A protein and the small-molecule ligand that binds it are described below.
Small molecule (SMILES): Cc1cnccc1N1CCC(C(=O)NC2(C#N)CC2)CC1

Sequence of chain 2.A:
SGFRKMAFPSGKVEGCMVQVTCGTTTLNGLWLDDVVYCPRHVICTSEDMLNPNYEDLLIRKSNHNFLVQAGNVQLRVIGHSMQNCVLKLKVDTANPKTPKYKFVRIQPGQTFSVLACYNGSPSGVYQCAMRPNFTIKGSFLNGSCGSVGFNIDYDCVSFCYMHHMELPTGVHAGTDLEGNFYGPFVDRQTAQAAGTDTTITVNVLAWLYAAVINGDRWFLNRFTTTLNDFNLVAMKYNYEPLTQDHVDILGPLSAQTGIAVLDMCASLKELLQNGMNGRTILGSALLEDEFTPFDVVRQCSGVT

Binding-site contacts:
Ligand atom C10 contacts residue ASN142 of chain 1.A at 3.2 Å.
Ligand atom N contacts residue SER144 of chain 1.A at 3.9 Å.
Ligand atom C4 contacts residue GLU166 of chain 1.A at 4.2 Å.
Ligand atom N contacts residue PHE140 of chain 1.A at 3.5 Å.
Ligand atom N contacts residue LEU141 of chain 1.A at 4.0 Å.
Ligand atom C1 contacts residue LEU141 of chain 1.A at 4.0 Å (hydrophobic).
Ligand atom N contacts residue HIS163 of chain 1.A at 3.1 Å (h-bond).
Ligand atom C1 contacts residue PHE140 of chain 1.A at 3.9 Å (hydrophobic).
Ligand atom C2 contacts residue PHE140 of chain 1.A at 3.0 Å (hydrophobic).
Ligand atom C contacts residue GLU166 of chain 1.A at 4.0 Å.
Ligand atom C1 contacts residue ASN142 of chain 1.A at 4.2 Å.
Ligand atom C contacts residue LEU141 of chain 1.A at 4.1 Å (hydrophobic).
Ligand atom C4 contacts residue CYS145 of chain 1.A at 4.0 Å (hydrophobic).
Ligand atom N contacts residue HIS172 of chain 1.A at 4.4 Å.
Ligand atom C2 contacts residue HIS163 of chain 1.A at 4.4 Å.
Ligand atom C3 contacts residue CYS145 of chain 1.A at 3.8 Å (hydrophobic).
Ligand atom C1 contacts residue SER1 of chain 2.A at 4.5 Å.
Ligand atom C contacts residue SER1 of chain 2.A at 3.9 Å.
Ligand atom C8 contacts residue ASN142 of chain 1.A at 4.4 Å.
Ligand atom C3 contacts residue LEU141 of chain 1.A at 4.4 Å (hydrophobic).
Ligand atom C2 contacts residue SER1 of chain 2.A at 4.1 Å.
Ligand atom C3 contacts residue SER144 of chain 1.A at 4.3 Å.
Ligand atom N3 contacts residue SER46 of chain 1.A at 3.0 Å (h-bond).
Ligand atom C contacts residue PHE140 of chain 1.A at 4.0 Å (hydrophobic).
Ligand atom N contacts residue GLU166 of chain 1.A at 3.8 Å.
Ligand atom C13 contacts residue GLN189 of chain 1.A at 3.5 Å.
Ligand atom C3 contacts residue HIS163 of chain 1.A at 3.3 Å.
Ligand atom C5 contacts residue GLU166 of chain 1.A at 4.3 Å.
Ligand atom C15 contacts residue SER46 of chain 1.A at 3.5 Å.
Ligand atom C2 contacts residue LEU141 of chain 1.A at 3.8 Å (hydrophobic).
Ligand atom C2 contacts residue SER144 of chain 1.A at 4.5 Å.
Ligand atom C2 contacts residue GLU166 of chain 1.A at 3.4 Å.
Ligand atom C3 contacts residue MET165 of chain 1.A at 4.2 Å (hydrophobic).
Ligand atom C contacts residue ASN142 of chain 1.A at 4.0 Å.
Ligand atom C3 contacts residue GLU166 of chain 1.A at 4.0 Å.
Ligand atom C9 contacts residue ASN142 of chain 1.A at 3.5 Å.
Ligand atom C1 contacts residue GLU166 of chain 1.A at 4.0 Å.

Sequence of chain 1.A:
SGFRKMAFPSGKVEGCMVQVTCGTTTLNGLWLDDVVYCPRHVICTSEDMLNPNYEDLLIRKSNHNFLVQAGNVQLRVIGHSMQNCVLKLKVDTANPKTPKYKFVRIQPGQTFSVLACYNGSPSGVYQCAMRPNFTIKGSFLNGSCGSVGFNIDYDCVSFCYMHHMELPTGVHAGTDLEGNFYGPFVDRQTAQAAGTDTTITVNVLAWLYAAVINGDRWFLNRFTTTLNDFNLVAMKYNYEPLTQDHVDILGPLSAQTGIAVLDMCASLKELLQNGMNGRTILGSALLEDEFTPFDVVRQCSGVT